The protein below binds the small molecule below.
Small molecule (SMILES): CC(=O)CCO

Sequence of chain 1.A:
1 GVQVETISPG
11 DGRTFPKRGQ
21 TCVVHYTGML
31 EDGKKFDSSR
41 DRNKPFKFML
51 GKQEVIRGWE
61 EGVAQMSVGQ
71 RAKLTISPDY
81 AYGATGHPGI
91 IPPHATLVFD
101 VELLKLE

Binding-site contacts:
Ligand atom C1 contacts residue TYR82 of chain 1.A at 4.2 Å (hydrophobic).
Ligand atom O5 contacts residue TYR82 of chain 1.A at 4.0 Å.
Ligand atom C1 contacts residue PHE99 of chain 1.A at 3.5 Å (hydrophobic).
Ligand atom C2 contacts residue ILE56 of chain 1.A at 4.1 Å (hydrophobic).
Ligand atom C3 contacts residue VAL55 of chain 1.A at 4.1 Å (hydrophobic).
Ligand atom C2 contacts residue TYR82 of chain 1.A at 4.2 Å (hydrophobic).
Ligand atom C4 contacts residue ASP37 of chain 1.A at 4.5 Å.
Ligand atom O2 contacts residue ILE56 of chain 1.A at 3.0 Å (h-bond).
Ligand atom C2 contacts residue VAL55 of chain 1.A at 4.1 Å (hydrophobic).
Ligand atom O5 contacts residue PHE99 of chain 1.A at 4.4 Å.
Ligand atom C4 contacts residue TYR26 of chain 1.A at 3.8 Å (hydrophobic).
Ligand atom O5 contacts residue TYR26 of chain 1.A at 4.2 Å.
Ligand atom C2 contacts residue TRP59 of chain 1.A at 4.1 Å (hydrophobic).
Ligand atom O2 contacts residue VAL55 of chain 1.A at 3.3 Å.
Ligand atom O5 contacts residue ASP37 of chain 1.A at 3.9 Å.
Ligand atom C3 contacts residue PHE46 of chain 1.A at 4.3 Å (hydrophobic).
Ligand atom O2 contacts residue TYR82 of chain 1.A at 4.3 Å.
Ligand atom C3 contacts residue TRP59 of chain 1.A at 4.3 Å (hydrophobic).
Ligand atom C1 contacts residue TRP59 of chain 1.A at 3.4 Å (hydrophobic).
Ligand atom C4 contacts residue TRP59 of chain 1.A at 4.2 Å (hydrophobic).
Ligand atom C1 contacts residue ILE56 of chain 1.A at 3.6 Å (hydrophobic).